Sequence of chain 14.A:
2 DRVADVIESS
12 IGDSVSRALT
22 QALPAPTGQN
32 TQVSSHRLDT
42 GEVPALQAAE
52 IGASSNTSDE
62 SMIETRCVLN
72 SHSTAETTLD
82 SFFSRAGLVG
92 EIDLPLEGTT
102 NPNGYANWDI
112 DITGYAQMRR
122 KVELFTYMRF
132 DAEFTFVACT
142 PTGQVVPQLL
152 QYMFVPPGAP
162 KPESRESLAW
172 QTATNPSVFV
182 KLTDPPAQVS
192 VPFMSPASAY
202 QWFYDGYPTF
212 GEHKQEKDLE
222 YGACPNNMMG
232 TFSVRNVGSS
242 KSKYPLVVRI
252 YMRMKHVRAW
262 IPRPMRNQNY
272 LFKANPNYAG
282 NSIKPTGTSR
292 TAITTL

This protein binds this small molecule.
Small molecule (SMILES): Cc1cc(CCCCCCCOc2ccc(C3=NCCO3)cc2)on1

Binding-site contacts:
Ligand atom N2 contacts residue PHE233 of chain 14.A at 3.7 Å.
Ligand atom O1A contacts residue TRP203 of chain 14.A at 3.3 Å.
Ligand atom N3A contacts residue ASP112 of chain 14.A at 2.5 Å (salt-bridge).
Ligand atom C4 contacts residue ILE24 of chain 14.C at 4.0 Å (hydrophobic).
Ligand atom C2B contacts residue TRP203 of chain 14.A at 4.0 Å (hydrophobic).
Ligand atom C2A contacts residue TRP203 of chain 14.A at 3.6 Å (hydrophobic).
Ligand atom C4B contacts residue TRP203 of chain 14.A at 3.5 Å (hydrophobic).
Ligand atom C5B contacts residue ASP112 of chain 14.A at 4.0 Å.
Ligand atom C31 contacts residue PRO177 of chain 14.A at 3.9 Å (hydrophobic).
Ligand atom C5B contacts residue ILE113 of chain 14.A at 3.5 Å (hydrophobic).
Ligand atom C5 contacts residue PHE233 of chain 14.A at 4.0 Å (hydrophobic).
Ligand atom C31 contacts residue ILE24 of chain 14.C at 3.6 Å (hydrophobic).
Ligand atom O1 contacts residue PHE233 of chain 14.A at 3.1 Å.
Ligand atom O1 contacts residue PHE155 of chain 14.A at 3.4 Å.
Ligand atom C5C contacts residue PHE135 of chain 14.A at 3.5 Å (hydrophobic).
Ligand atom C4B contacts residue ILE113 of chain 14.A at 4.0 Å (hydrophobic).
Ligand atom C5C contacts residue ILE111 of chain 14.A at 3.8 Å (hydrophobic).
Ligand atom N2 contacts residue PHE155 of chain 14.A at 3.5 Å.
Ligand atom C5A contacts residue ASP112 of chain 14.A at 4.0 Å.
Ligand atom C5B contacts residue ILE111 of chain 14.A at 3.9 Å (hydrophobic).
Ligand atom C4C contacts residue PHE135 of chain 14.A at 3.8 Å (hydrophobic).
Ligand atom O1B contacts residue TYR201 of chain 14.A at 3.4 Å.
Ligand atom C3B contacts residue ASN228 of chain 14.A at 4.0 Å.
Ligand atom C4A contacts residue ASP112 of chain 14.A at 2.6 Å.
Ligand atom C31 contacts residue VAL179 of chain 14.A at 3.3 Å (hydrophobic).
Ligand atom C3C contacts residue PHE135 of chain 14.A at 3.8 Å (hydrophobic).
Ligand atom C2A contacts residue ASP112 of chain 14.A at 3.8 Å.
Ligand atom C2B contacts residue TYR201 of chain 14.A at 3.5 Å (hydrophobic).
Ligand atom C5A contacts residue ASN228 of chain 14.A at 4.0 Å.
Ligand atom C2C contacts residue VAL192 of chain 14.A at 3.7 Å (hydrophobic).
Ligand atom C3B contacts residue TRP203 of chain 14.A at 3.1 Å (hydrophobic).
Ligand atom N3A contacts residue ILE113 of chain 14.A at 3.8 Å.
Ligand atom C2C contacts residue PHE155 of chain 14.A at 3.9 Å (hydrophobic).
Ligand atom C6B contacts residue ILE113 of chain 14.A at 4.0 Å (hydrophobic).
Ligand atom C4A contacts residue THR114 of chain 14.A at 3.5 Å.
Ligand atom C6C contacts residue TYR201 of chain 14.A at 3.9 Å (hydrophobic).
Ligand atom C4C contacts residue VAL192 of chain 14.A at 3.5 Å (hydrophobic).
Ligand atom C5 contacts residue PHE155 of chain 14.A at 3.9 Å (hydrophobic).
Ligand atom O1A contacts residue ASN228 of chain 14.A at 3.7 Å.
Ligand atom N3A contacts residue THR114 of chain 14.A at 4.0 Å.

Sequence of chain 15.C:
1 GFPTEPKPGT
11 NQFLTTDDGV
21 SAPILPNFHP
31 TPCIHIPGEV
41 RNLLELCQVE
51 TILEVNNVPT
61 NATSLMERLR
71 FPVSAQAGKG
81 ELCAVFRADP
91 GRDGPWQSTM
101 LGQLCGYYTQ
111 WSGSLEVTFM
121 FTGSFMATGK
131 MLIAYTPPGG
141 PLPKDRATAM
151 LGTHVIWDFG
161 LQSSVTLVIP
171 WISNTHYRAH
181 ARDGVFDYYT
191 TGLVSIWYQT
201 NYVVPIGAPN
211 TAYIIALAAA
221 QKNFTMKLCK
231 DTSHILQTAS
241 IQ

Sequence of chain 14.C:
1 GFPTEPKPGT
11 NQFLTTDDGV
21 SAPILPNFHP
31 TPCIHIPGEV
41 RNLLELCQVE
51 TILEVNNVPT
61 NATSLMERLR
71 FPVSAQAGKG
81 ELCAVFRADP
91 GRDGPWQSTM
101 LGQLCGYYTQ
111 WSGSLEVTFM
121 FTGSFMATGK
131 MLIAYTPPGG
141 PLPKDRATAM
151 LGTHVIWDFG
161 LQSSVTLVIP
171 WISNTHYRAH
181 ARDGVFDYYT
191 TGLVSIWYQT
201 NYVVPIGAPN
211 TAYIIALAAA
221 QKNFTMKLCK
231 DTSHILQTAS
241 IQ